A small-molecule ligand and the protein it binds are described below.
Small molecule (SMILES): CC(=O)N[C@H]1[C@H](O[C@H]2[C@H](O)[C@@H](NC(C)=O)CO[C@@H]2CO)O[C@H](CO)[C@@H](O[C@@H]2O[C@H](CO)[C@@H](O)[C@H](O)[C@@H]2O)[C@@H]1O

Sequence of chain 1.E:
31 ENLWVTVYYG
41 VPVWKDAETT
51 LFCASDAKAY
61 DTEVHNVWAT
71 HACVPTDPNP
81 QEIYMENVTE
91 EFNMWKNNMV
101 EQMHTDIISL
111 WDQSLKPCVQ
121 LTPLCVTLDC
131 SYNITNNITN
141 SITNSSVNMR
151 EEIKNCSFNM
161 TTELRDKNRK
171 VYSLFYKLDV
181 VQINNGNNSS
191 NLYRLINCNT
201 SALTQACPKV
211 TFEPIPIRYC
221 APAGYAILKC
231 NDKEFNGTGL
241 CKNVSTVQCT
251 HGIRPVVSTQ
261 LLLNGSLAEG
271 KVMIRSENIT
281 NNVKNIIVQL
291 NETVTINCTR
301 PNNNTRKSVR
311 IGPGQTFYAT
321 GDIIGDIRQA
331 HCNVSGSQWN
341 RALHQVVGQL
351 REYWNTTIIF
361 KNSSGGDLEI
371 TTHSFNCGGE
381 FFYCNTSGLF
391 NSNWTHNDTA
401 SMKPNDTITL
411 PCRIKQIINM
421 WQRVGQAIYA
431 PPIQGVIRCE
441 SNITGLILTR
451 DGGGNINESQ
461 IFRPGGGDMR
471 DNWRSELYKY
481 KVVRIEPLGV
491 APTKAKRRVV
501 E

Binding-site contacts:
Ligand atom C1 contacts residue NAG1 of chain 1.CC at 4.0 Å.
Ligand atom C1 contacts residue ASN264 of chain 1.E at 1.4 Å.
Ligand atom C8 contacts residue PHE375 of chain 1.E at 4.0 Å (hydrophobic).
Ligand atom C8 contacts residue CYS439 of chain 1.E at 4.3 Å (hydrophobic).
Ligand atom O5 contacts residue NAG1 of chain 1.CC at 3.3 Å (h-bond).
Ligand atom C3 contacts residue ASN264 of chain 1.E at 3.8 Å.
Ligand atom C2 contacts residue GLU440 of chain 1.E at 4.0 Å.
Ligand atom C4 contacts residue ARG254 of chain 1.E at 4.2 Å.
Ligand atom C3 contacts residue GLU440 of chain 1.E at 3.4 Å.
Ligand atom C6 contacts residue GLU213 of chain 1.E at 3.1 Å.
Ligand atom C4 contacts residue GLU440 of chain 1.E at 3.8 Å.
Ligand atom C6 contacts residue NAG1 of chain 1.CC at 3.2 Å.
Ligand atom O6 contacts residue GLU213 of chain 1.E at 2.9 Å (salt-bridge).
Ligand atom O5 contacts residue ARG254 of chain 1.E at 2.8 Å (salt-bridge).
Ligand atom C8 contacts residue ASN376 of chain 1.E at 4.0 Å.
Ligand atom C6 contacts residue ARG254 of chain 1.E at 3.8 Å.
Ligand atom C2 contacts residue SER441 of chain 1.E at 4.2 Å.
Ligand atom C8 contacts residue CYS377 of chain 1.E at 4.1 Å (hydrophobic).
Ligand atom C2 contacts residue ASN264 of chain 1.E at 2.5 Å.
Ligand atom C7 contacts residue ASN264 of chain 1.E at 4.1 Å.
Ligand atom C5 contacts residue ARG254 of chain 1.E at 3.9 Å.
Ligand atom O7 contacts residue GLU440 of chain 1.E at 2.8 Å (salt-bridge).
Ligand atom O7 contacts residue CYS377 of chain 1.E at 4.0 Å.
Ligand atom N2 contacts residue ASN264 of chain 1.E at 2.9 Å (h-bond).
Ligand atom C8 contacts residue GLU440 of chain 1.E at 4.1 Å.
Ligand atom C1 contacts residue GLU440 of chain 1.E at 4.2 Å.
Ligand atom C5 contacts residue GLU440 of chain 1.E at 3.7 Å.
Ligand atom C2 contacts residue ARG254 of chain 1.E at 3.5 Å.
Ligand atom O4 contacts residue GLU440 of chain 1.E at 3.4 Å (salt-bridge).
Ligand atom C1 contacts residue SER441 of chain 1.E at 3.7 Å.
Ligand atom C1 contacts residue ARG254 of chain 1.E at 3.2 Å.
Ligand atom O5 contacts residue ASN264 of chain 1.E at 2.4 Å (h-bond).
Ligand atom C5 contacts residue NAG1 of chain 1.CC at 3.4 Å.
Ligand atom C4 contacts residue ASN264 of chain 1.E at 4.2 Å.
Ligand atom O6 contacts residue ARG254 of chain 1.E at 3.8 Å.
Ligand atom C7 contacts residue GLU440 of chain 1.E at 3.0 Å.
Ligand atom N2 contacts residue GLU440 of chain 1.E at 3.0 Å (salt-bridge).
Ligand atom C5 contacts residue ASN264 of chain 1.E at 3.6 Å.
Ligand atom C5 contacts residue GLU213 of chain 1.E at 3.9 Å.
Ligand atom N2 contacts residue SER441 of chain 1.E at 3.7 Å.